Sequence of chain 1.A:
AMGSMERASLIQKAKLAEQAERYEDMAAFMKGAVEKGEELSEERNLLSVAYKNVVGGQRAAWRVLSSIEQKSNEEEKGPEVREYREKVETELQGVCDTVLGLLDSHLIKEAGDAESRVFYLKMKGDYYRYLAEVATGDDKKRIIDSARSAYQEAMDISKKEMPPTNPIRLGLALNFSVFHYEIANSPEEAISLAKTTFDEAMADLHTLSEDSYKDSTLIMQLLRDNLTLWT

This small molecule binds to this protein.
Small molecule (SMILES): C[C@H](N)C(=O)N1CCC[C@H]1C(=O)N[C@@H](CO)C(=O)N[C@@H](COP(=O)(O)O)C(=O)N[C@@H](CC1=CN=C2C=CC=CC12)C(=O)N[C@@H](CCCN=C(N)N)C(=O)N[C@H](C=O)CCC(N)=O

Binding-site contacts:
Ligand atom O1P contacts residue ARG133 of chain 1.A at 2.8 Å (salt-bridge).
Ligand atom CG contacts residue GLU186 of chain 1.A at 3.2 Å.
Ligand atom CB contacts residue ASN179 of chain 1.A at 3.3 Å.
Ligand atom O3P contacts residue ARG133 of chain 1.A at 2.8 Å (salt-bridge).
Ligand atom O2P contacts residue ARG60 of chain 1.A at 2.9 Å (salt-bridge).
Ligand atom N contacts residue ASN179 of chain 1.A at 2.8 Å (h-bond).
Ligand atom CB contacts residue TRP234 of chain 1.A at 3.4 Å (hydrophobic).
Ligand atom NH2 contacts residue LEU226 of chain 1.A at 3.5 Å.
Ligand atom CA contacts residue ASN179 of chain 1.A at 3.4 Å.
Ligand atom CD contacts residue GLU186 of chain 1.A at 3.0 Å.
Ligand atom CG contacts residue TRP234 of chain 1.A at 3.6 Å (hydrophobic).
Ligand atom CZ3 contacts residue SGH1 of chain 1.C at 3.0 Å.
Ligand atom CE2 contacts residue SGH1 of chain 1.C at 3.5 Å.
Ligand atom CH2 contacts residue SGH1 of chain 1.C at 3.6 Å.
Ligand atom N contacts residue LEU178 of chain 1.A at 3.4 Å.
Ligand atom O3P contacts residue TYR134 of chain 1.A at 2.6 Å (h-bond).
Ligand atom CA contacts residue ASN230 of chain 1.A at 3.7 Å.
Ligand atom CD1 contacts residue SGH1 of chain 1.C at 3.6 Å.
Ligand atom CB contacts residue ASN230 of chain 1.A at 3.2 Å.
Ligand atom OE1 contacts residue VAL50 of chain 1.A at 3.6 Å.
Ligand atom O1P contacts residue ARG60 of chain 1.A at 2.9 Å (salt-bridge).
Ligand atom CE3 contacts residue SGH1 of chain 1.C at 3.3 Å.
Ligand atom CD2 contacts residue SGH1 of chain 1.C at 3.6 Å.
Ligand atom CA contacts residue LEU178 of chain 1.A at 3.5 Å (hydrophobic).
Ligand atom N contacts residue GLU186 of chain 1.A at 3.6 Å.
Ligand atom N contacts residue ASN230 of chain 1.A at 2.8 Å (h-bond).
Ligand atom O contacts residue ASN230 of chain 1.A at 2.8 Å (h-bond).
Ligand atom CZ contacts residue LEU226 of chain 1.A at 3.6 Å (hydrophobic).
Ligand atom NE1 contacts residue SGH1 of chain 1.C at 3.3 Å.
Ligand atom CA contacts residue ASN230 of chain 1.A at 3.4 Å.
Ligand atom CA contacts residue LEU233 of chain 1.A at 3.7 Å (hydrophobic).
Ligand atom CZ2 contacts residue SGH1 of chain 1.C at 3.4 Å.
Ligand atom P contacts residue ARG60 of chain 1.A at 3.7 Å.
Ligand atom C contacts residue ASN179 of chain 1.A at 3.5 Å.
Ligand atom CD contacts residue VAL50 of chain 1.A at 3.7 Å (hydrophobic).
Ligand atom O contacts residue VAL182 of chain 1.A at 3.5 Å.
Ligand atom C contacts residue ASN230 of chain 1.A at 3.5 Å.
Ligand atom O contacts residue LEU178 of chain 1.A at 3.5 Å.
Ligand atom CB contacts residue ASN179 of chain 1.A at 3.6 Å.
Ligand atom C contacts residue LEU178 of chain 1.A at 3.6 Å (hydrophobic).